Binding-site contacts:
Ligand atom O7 contacts residue ASN1134 of chain 1.B at 3.3 Å (h-bond).
Ligand atom C8 contacts residue ASN1134 of chain 1.B at 4.5 Å.
Ligand atom O5 contacts residue ASN1134 of chain 1.B at 2.4 Å (h-bond).
Ligand atom C2 contacts residue ASN1134 of chain 1.B at 2.5 Å.
Ligand atom C1 contacts residue ASN1134 of chain 1.B at 1.4 Å.
Ligand atom C7 contacts residue ASN1134 of chain 1.B at 3.3 Å.
Ligand atom O6 contacts residue ASN1134 of chain 1.B at 4.5 Å.
Ligand atom C3 contacts residue ASN1134 of chain 1.B at 3.8 Å.
Ligand atom N2 contacts residue ASN1134 of chain 1.B at 2.9 Å (h-bond).
Ligand atom C5 contacts residue ASN1134 of chain 1.B at 3.7 Å.
Ligand atom C4 contacts residue ASN1134 of chain 1.B at 4.2 Å.

Sequence of chain 1.B:
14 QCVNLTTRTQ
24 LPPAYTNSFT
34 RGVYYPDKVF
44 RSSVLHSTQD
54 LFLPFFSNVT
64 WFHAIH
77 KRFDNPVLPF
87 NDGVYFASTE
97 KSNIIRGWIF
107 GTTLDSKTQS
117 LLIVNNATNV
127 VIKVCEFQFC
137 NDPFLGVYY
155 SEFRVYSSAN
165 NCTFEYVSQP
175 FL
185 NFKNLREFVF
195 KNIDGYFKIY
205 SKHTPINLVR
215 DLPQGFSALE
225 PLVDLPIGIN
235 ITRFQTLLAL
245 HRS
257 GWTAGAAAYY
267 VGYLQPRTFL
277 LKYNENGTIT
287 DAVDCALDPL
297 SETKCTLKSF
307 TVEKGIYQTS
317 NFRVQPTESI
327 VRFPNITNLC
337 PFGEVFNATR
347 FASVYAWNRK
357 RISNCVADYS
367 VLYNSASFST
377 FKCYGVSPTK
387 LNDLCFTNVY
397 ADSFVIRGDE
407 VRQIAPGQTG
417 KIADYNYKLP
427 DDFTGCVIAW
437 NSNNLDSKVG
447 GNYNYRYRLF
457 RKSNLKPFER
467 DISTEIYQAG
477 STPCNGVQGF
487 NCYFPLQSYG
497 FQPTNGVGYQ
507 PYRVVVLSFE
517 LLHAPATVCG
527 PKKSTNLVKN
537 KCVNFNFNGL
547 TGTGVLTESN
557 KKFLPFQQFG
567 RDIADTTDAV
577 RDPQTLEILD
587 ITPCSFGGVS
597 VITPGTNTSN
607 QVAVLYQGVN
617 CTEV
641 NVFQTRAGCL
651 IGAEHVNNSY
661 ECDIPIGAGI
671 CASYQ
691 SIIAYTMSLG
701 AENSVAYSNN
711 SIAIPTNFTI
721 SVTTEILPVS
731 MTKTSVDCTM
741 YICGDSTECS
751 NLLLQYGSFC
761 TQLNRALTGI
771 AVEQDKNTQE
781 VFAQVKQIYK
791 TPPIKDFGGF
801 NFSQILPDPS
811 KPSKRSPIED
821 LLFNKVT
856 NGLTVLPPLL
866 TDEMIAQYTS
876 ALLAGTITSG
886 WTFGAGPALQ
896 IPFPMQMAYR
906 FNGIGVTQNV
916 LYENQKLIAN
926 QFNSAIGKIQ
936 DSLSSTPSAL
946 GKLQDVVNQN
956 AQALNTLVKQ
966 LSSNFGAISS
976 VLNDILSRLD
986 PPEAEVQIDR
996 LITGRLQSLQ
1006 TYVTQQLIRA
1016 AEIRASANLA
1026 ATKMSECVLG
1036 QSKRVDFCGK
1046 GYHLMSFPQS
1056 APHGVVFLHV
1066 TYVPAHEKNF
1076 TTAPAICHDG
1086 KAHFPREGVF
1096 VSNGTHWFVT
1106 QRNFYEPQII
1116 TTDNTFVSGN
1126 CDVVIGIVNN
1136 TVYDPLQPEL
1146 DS

The protein below binds the small molecule below.
Small molecule (SMILES): CC(=O)N[C@H]1[C@H](O[C@H]2[C@H](O)[C@@H](NC(C)=O)CO[C@@H]2CO)O[C@H](CO)[C@@H](O)[C@@H]1O